This small molecule binds to this protein.
Small molecule (SMILES): Nc1nc(=O)[nH]cc1F

Sequence of chain 1.D:
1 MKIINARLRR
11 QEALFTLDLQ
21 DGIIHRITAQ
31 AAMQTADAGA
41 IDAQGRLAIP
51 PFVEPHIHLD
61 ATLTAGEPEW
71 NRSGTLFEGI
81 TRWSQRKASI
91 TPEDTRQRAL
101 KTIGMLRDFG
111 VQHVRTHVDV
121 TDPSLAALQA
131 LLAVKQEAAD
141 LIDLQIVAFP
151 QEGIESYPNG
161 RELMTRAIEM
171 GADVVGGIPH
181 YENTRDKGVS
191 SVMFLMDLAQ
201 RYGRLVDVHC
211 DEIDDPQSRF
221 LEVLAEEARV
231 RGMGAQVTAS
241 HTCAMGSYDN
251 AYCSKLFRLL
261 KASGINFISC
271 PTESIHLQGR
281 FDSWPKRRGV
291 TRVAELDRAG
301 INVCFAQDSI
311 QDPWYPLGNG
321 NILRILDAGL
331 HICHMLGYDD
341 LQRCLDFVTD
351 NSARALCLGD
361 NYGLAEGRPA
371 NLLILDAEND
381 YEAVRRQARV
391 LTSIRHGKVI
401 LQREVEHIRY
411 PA

Binding-site contacts:
Ligand atom C5 contacts residue FE21 of chain 1.MA at 3.9 Å.
Ligand atom O2 contacts residue GLN151 of chain 1.D at 3.1 Å (h-bond).
Ligand atom F contacts residue TRP314 of chain 1.D at 3.4 Å.
Ligand atom N3 contacts residue HIS209 of chain 1.D at 3.9 Å.
Ligand atom C2 contacts residue GLN151 of chain 1.D at 3.7 Å.
Ligand atom N1 contacts residue GLN151 of chain 1.D at 2.8 Å (h-bond).
Ligand atom C4 contacts residue ASP308 of chain 1.D at 4.1 Å.
Ligand atom O2 contacts residue PHE149 of chain 1.D at 3.6 Å.
Ligand atom C4 contacts residue GLU212 of chain 1.D at 3.5 Å.
Ligand atom C6 contacts residue HIS58 of chain 1.D at 3.7 Å.
Ligand atom C2 contacts residue HIS209 of chain 1.D at 3.9 Å.
Ligand atom N4 contacts residue ASP308 of chain 1.D at 3.1 Å (salt-bridge).
Ligand atom N1 contacts residue PHE149 of chain 1.D at 3.9 Å.
Ligand atom C2 contacts residue PHE149 of chain 1.D at 4.0 Å (hydrophobic).
Ligand atom O2 contacts residue LEU76 of chain 1.D at 3.5 Å.
Ligand atom C2 contacts residue LEU76 of chain 1.D at 3.5 Å (hydrophobic).
Ligand atom C5 contacts residue TRP314 of chain 1.D at 3.5 Å (hydrophobic).
Ligand atom F contacts residue SER309 of chain 1.D at 3.1 Å.
Ligand atom C2 contacts residue GLU212 of chain 1.D at 3.6 Å.
Ligand atom N4 contacts residue LEU277 of chain 1.D at 3.6 Å.
Ligand atom C5 contacts residue GLU273 of chain 1.D at 4.0 Å.
Ligand atom N4 contacts residue FE21 of chain 1.MA at 3.9 Å.
Ligand atom N3 contacts residue FE21 of chain 1.MA at 4.0 Å.
Ligand atom O2 contacts residue ILE178 of chain 1.D at 3.6 Å.
Ligand atom N4 contacts residue GLU212 of chain 1.D at 2.6 Å (salt-bridge).
Ligand atom N3 contacts residue GLU212 of chain 1.D at 2.8 Å (salt-bridge).
Ligand atom N1 contacts residue HIS58 of chain 1.D at 3.9 Å.
Ligand atom C4 contacts residue LEU76 of chain 1.D at 3.9 Å (hydrophobic).
Ligand atom C6 contacts residue GLN151 of chain 1.D at 3.5 Å.
Ligand atom C4 contacts residue FE21 of chain 1.MA at 3.6 Å.
Ligand atom C5 contacts residue HIS58 of chain 1.D at 3.9 Å.
Ligand atom O2 contacts residue HIS209 of chain 1.D at 3.8 Å.
Ligand atom F contacts residue GLU273 of chain 1.D at 3.0 Å.
Ligand atom F contacts residue ASP308 of chain 1.D at 3.8 Å.
Ligand atom N1 contacts residue TRP314 of chain 1.D at 3.7 Å.
Ligand atom N4 contacts residue GLU273 of chain 1.D at 3.3 Å (salt-bridge).
Ligand atom N3 contacts residue LEU76 of chain 1.D at 3.2 Å.
Ligand atom O2 contacts residue GLU212 of chain 1.D at 3.6 Å.
Ligand atom F contacts residue HIS58 of chain 1.D at 4.0 Å.
Ligand atom C6 contacts residue TRP314 of chain 1.D at 3.4 Å (hydrophobic).